A small-molecule ligand and the protein it binds are described below.
Small molecule (SMILES): CC(=O)N[C@@H]1[C@@H](O)[C@H](O)[C@@H](CO)O[C@H]1O

Binding-site contacts:
Ligand atom O6 contacts residue ASN143 of chain 1.B at 4.3 Å.
Ligand atom C8 contacts residue ASN92 of chain 1.B at 3.4 Å.
Ligand atom C7 contacts residue GLY90 of chain 1.B at 4.3 Å.
Ligand atom O7 contacts residue GLY90 of chain 1.B at 4.4 Å.
Ligand atom C8 contacts residue HIS91 of chain 1.B at 3.6 Å.
Ligand atom C3 contacts residue ASN143 of chain 1.B at 3.8 Å.
Ligand atom C7 contacts residue ASN143 of chain 1.B at 4.1 Å.
Ligand atom C1 contacts residue ASN143 of chain 1.B at 1.4 Å.
Ligand atom C2 contacts residue ASN143 of chain 1.B at 2.4 Å.
Ligand atom N2 contacts residue ASN143 of chain 1.B at 3.1 Å (h-bond).
Ligand atom C5 contacts residue ASN143 of chain 1.B at 3.5 Å.
Ligand atom O5 contacts residue ASN143 of chain 1.B at 2.2 Å (h-bond).
Ligand atom C8 contacts residue GLY90 of chain 1.B at 4.0 Å.
Ligand atom C8 contacts residue SER141 of chain 1.B at 4.2 Å.
Ligand atom C4 contacts residue ASN143 of chain 1.B at 4.1 Å.

Sequence of chain 1.B:
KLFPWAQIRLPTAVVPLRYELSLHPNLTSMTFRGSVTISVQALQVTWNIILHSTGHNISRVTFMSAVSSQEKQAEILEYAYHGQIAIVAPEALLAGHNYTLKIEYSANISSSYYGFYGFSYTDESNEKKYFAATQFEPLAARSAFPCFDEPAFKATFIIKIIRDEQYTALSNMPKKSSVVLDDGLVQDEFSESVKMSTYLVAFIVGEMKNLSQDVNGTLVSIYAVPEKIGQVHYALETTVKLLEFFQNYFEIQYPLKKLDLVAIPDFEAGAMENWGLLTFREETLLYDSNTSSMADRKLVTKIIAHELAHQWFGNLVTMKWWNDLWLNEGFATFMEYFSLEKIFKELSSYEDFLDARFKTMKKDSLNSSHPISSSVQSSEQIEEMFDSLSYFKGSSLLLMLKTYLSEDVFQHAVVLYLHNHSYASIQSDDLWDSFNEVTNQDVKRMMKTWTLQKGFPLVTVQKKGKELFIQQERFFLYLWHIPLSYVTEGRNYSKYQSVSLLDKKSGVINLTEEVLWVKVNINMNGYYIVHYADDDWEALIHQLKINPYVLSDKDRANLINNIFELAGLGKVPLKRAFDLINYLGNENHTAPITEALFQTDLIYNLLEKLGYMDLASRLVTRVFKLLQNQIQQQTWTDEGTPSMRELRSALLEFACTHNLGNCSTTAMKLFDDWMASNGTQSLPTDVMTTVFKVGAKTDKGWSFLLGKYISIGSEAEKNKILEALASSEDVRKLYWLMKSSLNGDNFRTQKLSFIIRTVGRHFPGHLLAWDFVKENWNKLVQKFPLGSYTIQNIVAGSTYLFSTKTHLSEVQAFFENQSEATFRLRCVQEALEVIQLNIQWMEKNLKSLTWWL